This protein binds this small molecule.
Small molecule (SMILES): Cc1ccc(-c2ccc3c(C)n[nH]c3c2)c2c1[C@H](N(C)C(=O)c1ncccc1C(F)F)CCC2

Sequence of chain 1.B:
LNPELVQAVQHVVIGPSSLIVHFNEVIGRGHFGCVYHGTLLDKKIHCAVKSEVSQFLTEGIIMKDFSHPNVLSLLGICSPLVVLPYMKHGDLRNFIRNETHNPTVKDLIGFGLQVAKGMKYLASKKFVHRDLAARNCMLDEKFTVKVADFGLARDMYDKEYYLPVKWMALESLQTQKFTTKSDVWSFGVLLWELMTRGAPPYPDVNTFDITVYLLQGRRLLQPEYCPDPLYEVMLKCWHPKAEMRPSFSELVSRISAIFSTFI

Binding-site contacts:
Ligand atom N2 contacts residue PRO108 of chain 1.B at 3.7 Å.
Ligand atom F1 contacts residue PHE173 of chain 1.B at 3.6 Å.
Ligand atom C17 contacts residue LYS60 of chain 1.B at 3.6 Å.
Ligand atom C21 contacts residue PHE39 of chain 1.B at 3.8 Å (hydrophobic).
Ligand atom N1 contacts residue LYS60 of chain 1.B at 3.5 Å.
Ligand atom F contacts residue VAL71 of chain 1.B at 3.6 Å.
Ligand atom C8 contacts residue ASP172 of chain 1.B at 3.5 Å.
Ligand atom F contacts residue PHE173 of chain 1.B at 3.8 Å.
Ligand atom C3 contacts residue LEU107 of chain 1.B at 3.7 Å (hydrophobic).
Ligand atom O contacts residue SER72 of chain 1.B at 3.2 Å (h-bond).
Ligand atom C20 contacts residue VAL42 of chain 1.B at 3.8 Å (hydrophobic).
Ligand atom O contacts residue LEU75 of chain 1.B at 3.5 Å.
Ligand atom N3 contacts residue PRO108 of chain 1.B at 2.8 Å (h-bond).
Ligand atom C17 contacts residue VAL71 of chain 1.B at 3.5 Å (hydrophobic).
Ligand atom N2 contacts residue MET110 of chain 1.B at 2.8 Å (h-bond).
Ligand atom N1 contacts residue VAL71 of chain 1.B at 3.6 Å.
Ligand atom N3 contacts residue MET110 of chain 1.B at 3.4 Å (h-bond).
Ligand atom C contacts residue LYS60 of chain 1.B at 3.6 Å.
Ligand atom N2 contacts residue TYR109 of chain 1.B at 3.7 Å.
Ligand atom N3 contacts residue TYR109 of chain 1.B at 3.8 Å.
Ligand atom C contacts residue LEU75 of chain 1.B at 3.4 Å (hydrophobic).
Ligand atom C10 contacts residue PHE173 of chain 1.B at 3.7 Å (hydrophobic).
Ligand atom C26 contacts residue ILE34 of chain 1.B at 3.7 Å (hydrophobic).
Ligand atom C9 contacts residue ASP172 of chain 1.B at 3.7 Å.
Ligand atom C15 contacts residue GLU70 of chain 1.B at 3.4 Å.
Ligand atom C18 contacts residue SER72 of chain 1.B at 3.6 Å.
Ligand atom C13 contacts residue VAL71 of chain 1.B at 3.7 Å (hydrophobic).
Ligand atom C21 contacts residue ILE34 of chain 1.B at 3.7 Å (hydrophobic).
Ligand atom F contacts residue GLY174 of chain 1.B at 3.2 Å.
Ligand atom C24 contacts residue ALA58 of chain 1.B at 3.6 Å (hydrophobic).
Ligand atom F contacts residue GLU70 of chain 1.B at 3.0 Å.
Ligand atom O contacts residue VAL71 of chain 1.B at 3.8 Å.
Ligand atom C15 contacts residue VAL71 of chain 1.B at 3.7 Å (hydrophobic).
Ligand atom C9 contacts residue PHE173 of chain 1.B at 3.6 Å (hydrophobic).
Ligand atom F contacts residue SER72 of chain 1.B at 3.3 Å.
Ligand atom C25 contacts residue ALA58 of chain 1.B at 3.4 Å (hydrophobic).
Ligand atom C2 contacts residue LEU107 of chain 1.B at 3.8 Å (hydrophobic).
Ligand atom C14 contacts residue VAL71 of chain 1.B at 3.5 Å (hydrophobic).
Ligand atom C24 contacts residue PRO108 of chain 1.B at 3.7 Å (hydrophobic).
Ligand atom C26 contacts residue MET110 of chain 1.B at 3.4 Å (hydrophobic).